Binding-site contacts:
Ligand atom O19 contacts residue GLY228 of chain 1.B at 2.9 Å (h-bond).
Ligand atom C29 contacts residue SER205 of chain 1.B at 3.5 Å.
Ligand atom O19 contacts residue TRP227 of chain 1.B at 3.5 Å.
Ligand atom C5 contacts residue LEU96 of chain 1.B at 3.6 Å (hydrophobic).
Ligand atom C33 contacts residue GLY230 of chain 1.B at 3.6 Å.
Ligand atom C30 contacts residue GLY228 of chain 1.B at 3.8 Å.
Ligand atom N34 contacts residue ALA200 of chain 1.B at 3.7 Å.
Ligand atom S11 contacts residue GLY228 of chain 1.B at 3.0 Å (h-bond).
Ligand atom C22 contacts residue TRP50 of chain 1.B at 3.0 Å (hydrophobic).
Ligand atom O12 contacts residue GLY228 of chain 1.B at 2.7 Å (h-bond).
Ligand atom N14 contacts residue GLY228 of chain 1.B at 2.8 Å (h-bond).
Ligand atom C18 contacts residue GLY228 of chain 1.B at 3.8 Å.
Ligand atom O28 contacts residue GLU202 of chain 1.B at 3.7 Å.
Ligand atom O17 contacts residue GLU202 of chain 1.B at 3.1 Å (salt-bridge).
Ligand atom N35 contacts residue CYS231 of chain 1.B at 3.8 Å.
Ligand atom C15 contacts residue GLY228 of chain 1.B at 3.8 Å.
Ligand atom C29 contacts residue SER226 of chain 1.B at 3.7 Å.
Ligand atom C5 contacts residue GLU94 of chain 1.B at 3.6 Å.
Ligand atom C4 contacts residue LEU96 of chain 1.B at 3.5 Å (hydrophobic).
Ligand atom O28 contacts residue SER205 of chain 1.B at 3.3 Å (h-bond).
Ligand atom C22 contacts residue TYR47 of chain 1.B at 3.6 Å (hydrophobic).
Ligand atom C16 contacts residue GLU202 of chain 1.B at 3.7 Å.
Ligand atom N26 contacts residue TRP227 of chain 1.B at 3.8 Å.
Ligand atom C3 contacts residue TRP227 of chain 1.B at 3.4 Å (hydrophobic).
Ligand atom N35 contacts residue ASP199 of chain 1.B at 3.1 Å (salt-bridge).
Ligand atom N34 contacts residue ASP199 of chain 1.B at 3.7 Å.
Ligand atom O12 contacts residue GLU229 of chain 1.B at 3.3 Å.
Ligand atom N35 contacts residue GLY230 of chain 1.B at 2.7 Å (h-bond).
Ligand atom C4 contacts residue ASN95 of chain 1.B at 3.8 Å.
Ligand atom C1 contacts residue GLY228 of chain 1.B at 3.5 Å.
Ligand atom C33 contacts residue ASP199 of chain 1.B at 3.8 Å.
Ligand atom N26 contacts residue HIS43 of chain 1.B at 3.6 Å (h-bond).
Ligand atom C2 contacts residue GLY228 of chain 1.B at 3.3 Å.
Ligand atom N32 contacts residue GLY230 of chain 1.B at 3.6 Å.
Ligand atom C25 contacts residue HIS43 of chain 1.B at 3.7 Å.
Ligand atom C27 contacts residue SER205 of chain 1.B at 3.4 Å.
Ligand atom N26 contacts residue SER226 of chain 1.B at 3.2 Å (h-bond).
Ligand atom C33 contacts residue ALA200 of chain 1.B at 3.8 Å (hydrophobic).
Ligand atom C21 contacts residue TRP50 of chain 1.B at 3.5 Å (hydrophobic).
Ligand atom C30 contacts residue GLU202 of chain 1.B at 3.6 Å.

Sequence of chain 1.B:
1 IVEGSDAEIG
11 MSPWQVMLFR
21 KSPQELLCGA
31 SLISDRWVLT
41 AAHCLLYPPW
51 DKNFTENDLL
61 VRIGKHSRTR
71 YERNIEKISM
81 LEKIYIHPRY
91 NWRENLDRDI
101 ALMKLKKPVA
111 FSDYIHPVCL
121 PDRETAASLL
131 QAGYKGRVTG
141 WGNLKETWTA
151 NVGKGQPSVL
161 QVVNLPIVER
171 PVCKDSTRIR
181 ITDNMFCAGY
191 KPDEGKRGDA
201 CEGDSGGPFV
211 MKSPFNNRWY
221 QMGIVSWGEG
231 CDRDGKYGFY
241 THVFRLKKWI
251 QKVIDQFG

A small-molecule ligand and the protein it binds are described below.
Small molecule (SMILES): N=C(N)NCCCC(=O)NC[C@@H]1CCCN1C(=O)[C@H](CO)NS(=O)(=O)c1ccc2ccccc2c1